Binding-site contacts:
Ligand atom O3' contacts residue ARG142 of chain 1.A at 2.9 Å (salt-bridge).
Ligand atom C4' contacts residue TYR43 of chain 1.A at 3.7 Å (hydrophobic).
Ligand atom N4 contacts residue TYR59 of chain 1.A at 3.7 Å.
Ligand atom N3 contacts residue ARG152 of chain 1.A at 3.0 Å (salt-bridge).
Ligand atom C5 contacts residue TYR88 of chain 1.A at 3.6 Å (hydrophobic).
Ligand atom C2' contacts residue ARG142 of chain 1.A at 3.8 Å.
Ligand atom C5' contacts residue TYR43 of chain 1.A at 3.4 Å (hydrophobic).
Ligand atom O3' contacts residue THR15 of chain 1.A at 3.7 Å.
Ligand atom C5' contacts residue ASP40 of chain 1.A at 3.6 Å.
Ligand atom C3' contacts residue ARG142 of chain 1.A at 3.8 Å.
Ligand atom O2 contacts residue ARG142 of chain 1.A at 3.5 Å (salt-bridge).
Ligand atom C4 contacts residue TYR88 of chain 1.A at 3.6 Å (hydrophobic).
Ligand atom C2' contacts residue TYR59 of chain 1.A at 3.6 Å (hydrophobic).
Ligand atom O5' contacts residue ACP1 of chain 1.D at 3.8 Å.
Ligand atom O2 contacts residue GLN160 of chain 1.A at 3.3 Å (h-bond).
Ligand atom C2' contacts residue ASP60 of chain 1.A at 3.4 Å.
Ligand atom O5' contacts residue ASP40 of chain 1.A at 3.2 Å (salt-bridge).
Ligand atom O2' contacts residue GLN160 of chain 1.A at 3.1 Å (h-bond).
Ligand atom C2' contacts residue TYR43 of chain 1.A at 3.6 Å (hydrophobic).
Ligand atom C1' contacts residue ARG142 of chain 1.A at 3.7 Å.
Ligand atom C6 contacts residue TYR43 of chain 1.A at 3.2 Å (hydrophobic).
Ligand atom C3' contacts residue TYR43 of chain 1.A at 3.5 Å (hydrophobic).
Ligand atom C5 contacts residue TYR59 of chain 1.A at 3.5 Å (hydrophobic).
Ligand atom C6 contacts residue PHE90 of chain 1.A at 3.8 Å (hydrophobic).
Ligand atom O2' contacts residue ARG142 of chain 1.A at 2.9 Å (salt-bridge).
Ligand atom N4 contacts residue TYR88 of chain 1.A at 2.8 Å (h-bond).
Ligand atom C2 contacts residue ARG152 of chain 1.A at 3.4 Å.
Ligand atom C5 contacts residue TYR43 of chain 1.A at 3.7 Å (hydrophobic).
Ligand atom O4' contacts residue TYR43 of chain 1.A at 3.5 Å (h-bond).
Ligand atom O2' contacts residue VAL165 of chain 1.A at 3.5 Å.
Ligand atom C3' contacts residue TYR59 of chain 1.A at 3.8 Å (hydrophobic).
Ligand atom C3' contacts residue ASP60 of chain 1.A at 3.3 Å.
Ligand atom C4' contacts residue ARG142 of chain 1.A at 3.9 Å.
Ligand atom C4 contacts residue TYR59 of chain 1.A at 3.7 Å (hydrophobic).
Ligand atom O2 contacts residue ARG152 of chain 1.A at 2.8 Å (salt-bridge).
Ligand atom O2' contacts residue ASP60 of chain 1.A at 2.6 Å (salt-bridge).
Ligand atom O3' contacts residue ASP60 of chain 1.A at 2.7 Å (salt-bridge).
Ligand atom C2 contacts residue GLN160 of chain 1.A at 3.8 Å.
Ligand atom C6 contacts residue TYR59 of chain 1.A at 3.6 Å (hydrophobic).
Ligand atom N4 contacts residue HIS93 of chain 1.A at 3.2 Å (h-bond).

Sequence of chain 1.A:
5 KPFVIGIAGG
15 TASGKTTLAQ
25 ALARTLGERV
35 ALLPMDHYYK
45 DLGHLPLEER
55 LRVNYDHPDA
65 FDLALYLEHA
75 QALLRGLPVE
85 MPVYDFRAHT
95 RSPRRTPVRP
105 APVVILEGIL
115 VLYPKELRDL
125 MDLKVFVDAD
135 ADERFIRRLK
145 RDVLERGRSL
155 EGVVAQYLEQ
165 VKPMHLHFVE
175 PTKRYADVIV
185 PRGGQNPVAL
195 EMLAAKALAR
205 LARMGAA

A small-molecule ligand and the protein it binds are described below.
Small molecule (SMILES): Nc1ccn([C@@H]2O[C@H](CO)[C@@H](O)[C@H]2O)c(=O)n1